Binding-site contacts:
Ligand atom CB contacts residue ASN227 of chain 1.D at 3.5 Å.
Ligand atom OG contacts residue TRP231 of chain 1.D at 3.2 Å (h-bond).
Ligand atom CD1 contacts residue LEU223 of chain 1.D at 3.4 Å (hydrophobic).
Ligand atom CB contacts residue VAL179 of chain 1.D at 3.8 Å (hydrophobic).
Ligand atom O1P contacts residue LYS52 of chain 1.D at 3.1 Å (salt-bridge).
Ligand atom C contacts residue ASN176 of chain 1.D at 3.4 Å.
Ligand atom CD contacts residue ARG63 of chain 1.D at 3.6 Å.
Ligand atom NH2 contacts residue ARG63 of chain 1.D at 3.4 Å (salt-bridge).
Ligand atom O contacts residue ASN45 of chain 1.D at 3.9 Å.
Ligand atom C contacts residue LEU175 of chain 1.D at 3.9 Å (hydrophobic).
Ligand atom N contacts residue ASN176 of chain 1.D at 2.7 Å (h-bond).
Ligand atom N contacts residue LEU175 of chain 1.D at 3.9 Å.
Ligand atom NH1 contacts residue ARG63 of chain 1.D at 3.5 Å (salt-bridge).
Ligand atom CA contacts residue ASN176 of chain 1.D at 3.3 Å.
Ligand atom O3P contacts residue TYR131 of chain 1.D at 3.0 Å (h-bond).
Ligand atom O contacts residue VAL179 of chain 1.D at 3.5 Å.
Ligand atom CA contacts residue ASN176 of chain 1.D at 3.6 Å.
Ligand atom O3P contacts residue LYS52 of chain 1.D at 3.3 Å (salt-bridge).
Ligand atom N contacts residue ASN227 of chain 1.D at 3.3 Å (h-bond).
Ligand atom P contacts residue LYS52 of chain 1.D at 3.7 Å.
Ligand atom OG contacts residue GLU183 of chain 1.D at 2.9 Å (salt-bridge).
Ligand atom O contacts residue VAL49 of chain 1.D at 3.8 Å.
Ligand atom O2P contacts residue ARG130 of chain 1.D at 3.2 Å (salt-bridge).
Ligand atom O2P contacts residue ARG59 of chain 1.D at 2.9 Å (salt-bridge).
Ligand atom CB contacts residue ASN176 of chain 1.D at 3.2 Å.
Ligand atom O contacts residue LEU223 of chain 1.D at 4.0 Å.
Ligand atom P contacts residue ARG130 of chain 1.D at 3.8 Å.
Ligand atom O contacts residue ASN227 of chain 1.D at 3.2 Å (h-bond).
Ligand atom O contacts residue LEU175 of chain 1.D at 3.3 Å.
Ligand atom O contacts residue LYS52 of chain 1.D at 3.7 Å.
Ligand atom CB contacts residue GLU183 of chain 1.D at 3.9 Å.
Ligand atom O3P contacts residue ARG130 of chain 1.D at 3.2 Å (salt-bridge).
Ligand atom P contacts residue ARG59 of chain 1.D at 3.6 Å.
Ligand atom CG contacts residue ASN227 of chain 1.D at 3.8 Å.
Ligand atom NE contacts residue ARG63 of chain 1.D at 3.2 Å.
Ligand atom O1P contacts residue ARG59 of chain 1.D at 3.0 Å (salt-bridge).
Ligand atom CB contacts residue ASN176 of chain 1.D at 3.5 Å.
Ligand atom CA contacts residue ASN227 of chain 1.D at 3.9 Å.
Ligand atom CZ contacts residue ARG63 of chain 1.D at 3.3 Å.
Ligand atom OG contacts residue TYR182 of chain 1.D at 3.9 Å.

Sequence of chain 1.D:
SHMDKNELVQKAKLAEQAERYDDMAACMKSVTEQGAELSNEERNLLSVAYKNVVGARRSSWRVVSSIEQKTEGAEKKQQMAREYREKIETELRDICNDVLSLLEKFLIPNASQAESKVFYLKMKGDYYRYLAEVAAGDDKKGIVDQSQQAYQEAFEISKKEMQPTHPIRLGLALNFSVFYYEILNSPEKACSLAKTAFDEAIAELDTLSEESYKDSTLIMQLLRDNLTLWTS

This small molecule binds to this protein.
Small molecule (SMILES): CC(C)C[C@H](NC(=O)[C@H](CO)NC(=O)[C@@H](N)CCCN=C(N)N)C(=O)N[C@@H](COP(=O)(O)O)C(=O)N[C@@H](C)C(=O)N1CCC[C@H]1C(=O)NCC=O